Sequence of chain 1.A:
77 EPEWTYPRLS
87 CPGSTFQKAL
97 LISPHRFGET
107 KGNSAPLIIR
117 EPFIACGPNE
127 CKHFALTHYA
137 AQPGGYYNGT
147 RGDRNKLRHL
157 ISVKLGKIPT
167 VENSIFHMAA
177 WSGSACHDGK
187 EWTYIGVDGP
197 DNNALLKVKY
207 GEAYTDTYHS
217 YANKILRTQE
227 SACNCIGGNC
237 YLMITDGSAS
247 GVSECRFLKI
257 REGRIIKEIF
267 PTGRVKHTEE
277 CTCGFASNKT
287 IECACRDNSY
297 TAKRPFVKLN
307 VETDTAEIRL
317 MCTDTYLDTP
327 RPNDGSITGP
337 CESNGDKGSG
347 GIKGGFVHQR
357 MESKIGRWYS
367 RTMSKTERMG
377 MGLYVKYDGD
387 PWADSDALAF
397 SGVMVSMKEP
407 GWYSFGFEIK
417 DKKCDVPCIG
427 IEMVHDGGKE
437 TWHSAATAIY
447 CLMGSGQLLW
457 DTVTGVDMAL

The protein below binds the small molecule below.
Small molecule (SMILES): CC(=O)N[C@@H]1[C@@H](O)[C@H](O)[C@@H](CO)O[C@H]1O

Binding-site contacts:
Ligand atom C4 contacts residue ASN144 of chain 1.A at 4.1 Å.
Ligand atom C2 contacts residue ASN144 of chain 1.A at 2.3 Å.
Ligand atom C1 contacts residue ASN144 of chain 1.A at 1.4 Å.
Ligand atom C5 contacts residue ASN144 of chain 1.A at 3.7 Å.
Ligand atom C3 contacts residue ASN144 of chain 1.A at 3.7 Å.
Ligand atom O5 contacts residue ASN144 of chain 1.A at 2.4 Å (h-bond).
Ligand atom N2 contacts residue ASN144 of chain 1.A at 2.8 Å (h-bond).
Ligand atom C7 contacts residue ASN144 of chain 1.A at 3.5 Å.
Ligand atom O7 contacts residue ASN144 of chain 1.A at 3.7 Å.